Binding-site contacts:
Ligand atom C07 contacts residue ALA50 of chain 1.B at 3.3 Å (hydrophobic).
Ligand atom N44 contacts residue HIS114 of chain 1.B at 3.3 Å.
Ligand atom C39 contacts residue HIS12 of chain 1.A at 3.5 Å.
Ligand atom C05 contacts residue GLN111 of chain 1.B at 3.6 Å.
Ligand atom C15 contacts residue TYR56 of chain 1.B at 3.4 Å (hydrophobic).
Ligand atom C17 contacts residue ARG22 of chain 1.A at 3.6 Å.
Ligand atom C10 contacts residue TYR56 of chain 1.B at 3.5 Å (hydrophobic).
Ligand atom C30 contacts residue GLN111 of chain 1.B at 3.5 Å.
Ligand atom C28 contacts residue GLN111 of chain 1.B at 3.6 Å.
Ligand atom C09 contacts residue TYR56 of chain 1.B at 3.5 Å (hydrophobic).
Ligand atom N08 contacts residue SER52 of chain 1.B at 3.5 Å.
Ligand atom C10 contacts residue MET49 of chain 1.B at 3.5 Å (hydrophobic).
Ligand atom C36 contacts residue ALA50 of chain 1.B at 3.4 Å (hydrophobic).
Ligand atom O04 contacts residue GLN111 of chain 1.B at 3.6 Å (h-bond).
Ligand atom C07 contacts residue CYS51 of chain 1.B at 3.2 Å (hydrophobic).
Ligand atom N12 contacts residue TYR56 of chain 1.B at 3.3 Å.
Ligand atom C14 contacts residue TYR56 of chain 1.B at 3.3 Å (hydrophobic).
Ligand atom CL19 contacts residue MET49 of chain 1.B at 3.3 Å.
Ligand atom N44 contacts residue VAL115 of chain 1.B at 3.1 Å (h-bond).
Ligand atom C07 contacts residue SER52 of chain 1.B at 3.3 Å.
Ligand atom O40 contacts residue PHE87 of chain 1.B at 3.5 Å.
Ligand atom N16 contacts residue ARG22 of chain 1.A at 3.6 Å.
Ligand atom N20 contacts residue TYR56 of chain 1.B at 3.5 Å (h-bond).
Ligand atom O40 contacts residue HIS12 of chain 1.A at 2.6 Å (h-bond).
Ligand atom C26 contacts residue GLY53 of chain 1.B at 3.4 Å.
Ligand atom C13 contacts residue TYR56 of chain 1.B at 3.6 Å (hydrophobic).
Ligand atom O04 contacts residue GLU113 of chain 1.B at 3.2 Å (salt-bridge).
Ligand atom C06 contacts residue CYS51 of chain 1.B at 3.4 Å (hydrophobic).
Ligand atom C09 contacts residue SER52 of chain 1.B at 3.1 Å.
Ligand atom C42 contacts residue CYS51 of chain 1.B at 3.2 Å (hydrophobic).
Ligand atom C38 contacts residue HIS12 of chain 1.A at 3.1 Å.
Ligand atom C35 contacts residue CYS51 of chain 1.B at 3.2 Å (hydrophobic).
Ligand atom C09 contacts residue MET49 of chain 1.B at 3.1 Å (hydrophobic).
Ligand atom N02 contacts residue GLN111 of chain 1.B at 3.2 Å (h-bond).
Ligand atom N12 contacts residue MET49 of chain 1.B at 3.0 Å (h-bond).
Ligand atom N08 contacts residue GLY53 of chain 1.B at 3.6 Å.
Ligand atom C03 contacts residue GLN111 of chain 1.B at 3.2 Å.
Ligand atom C25 contacts residue ARG22 of chain 1.A at 3.6 Å.
Ligand atom C36 contacts residue CYS51 of chain 1.B at 3.6 Å (hydrophobic).
Ligand atom N27 contacts residue GLY53 of chain 1.B at 3.2 Å.

Sequence of chain 1.B:
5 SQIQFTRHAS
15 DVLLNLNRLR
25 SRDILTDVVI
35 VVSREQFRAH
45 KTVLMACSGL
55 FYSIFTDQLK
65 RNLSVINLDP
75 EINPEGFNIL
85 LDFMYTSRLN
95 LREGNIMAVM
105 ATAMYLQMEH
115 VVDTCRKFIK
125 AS

Sequence of chain 1.A:
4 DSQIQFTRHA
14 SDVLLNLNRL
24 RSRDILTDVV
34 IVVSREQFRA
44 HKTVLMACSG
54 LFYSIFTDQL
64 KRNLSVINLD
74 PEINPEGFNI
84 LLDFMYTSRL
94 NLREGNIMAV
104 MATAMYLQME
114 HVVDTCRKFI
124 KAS

A protein and the small-molecule ligand that binds it are described below.
Small molecule (SMILES): Cc1cc(-c2cn(CC(=O)Nc3cc(N4CCOCC4)ncc3Cl)c3nc(-c4cnn(C)c4)n(C)c(=O)c23)cc(C#N)c1O